Binding-site contacts:
Ligand atom C16 contacts residue LEU149 of chain 1.A at 3.6 Å (hydrophobic).
Ligand atom C12 contacts residue SER159 of chain 1.A at 3.4 Å.
Ligand atom C1 contacts residue ALA104 of chain 1.A at 3.5 Å (hydrophobic).
Ligand atom C23 contacts residue ASP160 of chain 1.A at 3.4 Å.
Ligand atom C26 contacts residue PHE161 of chain 1.A at 3.4 Å (hydrophobic).
Ligand atom N20 contacts residue LEU149 of chain 1.A at 3.5 Å.
Ligand atom C10 contacts residue LYS52 of chain 1.A at 3.5 Å.
Ligand atom O30 contacts residue PHE161 of chain 1.A at 2.8 Å (h-bond).
Ligand atom C22 contacts residue MET97 of chain 1.A at 3.8 Å (hydrophobic).
Ligand atom C26 contacts residue VAL81 of chain 1.A at 3.5 Å (hydrophobic).
Ligand atom C22 contacts residue SER159 of chain 1.A at 3.5 Å.
Ligand atom N5 contacts residue ILE29 of chain 1.A at 3.5 Å.
Ligand atom C11 contacts residue LYS52 of chain 1.A at 3.7 Å.
Ligand atom C22 contacts residue LYS52 of chain 1.A at 3.5 Å.
Ligand atom N18 contacts residue LEU100 of chain 1.A at 3.2 Å (h-bond).
Ligand atom O30 contacts residue GLU68 of chain 1.A at 2.8 Å (salt-bridge).
Ligand atom N18 contacts residue LEU149 of chain 1.A at 3.7 Å.
Ligand atom C22 contacts residue ASP160 of chain 1.A at 3.5 Å.
Ligand atom N21 contacts residue LEU100 of chain 1.A at 2.9 Å (h-bond).
Ligand atom C25 contacts residue ASP160 of chain 1.A at 3.8 Å.
Ligand atom C8 contacts residue VAL37 of chain 1.A at 3.7 Å (hydrophobic).
Ligand atom C17 contacts residue GLU98 of chain 1.A at 3.4 Å.
Ligand atom O30 contacts residue ASP160 of chain 1.A at 3.7 Å.
Ligand atom C17 contacts residue ALA50 of chain 1.A at 3.6 Å (hydrophobic).
Ligand atom C29 contacts residue GLU68 of chain 1.A at 3.5 Å.
Ligand atom C23 contacts residue LYS52 of chain 1.A at 3.6 Å.
Ligand atom C6 contacts residue VAL37 of chain 1.A at 3.8 Å (hydrophobic).
Ligand atom C25 contacts residue PHE161 of chain 1.A at 3.7 Å (hydrophobic).
Ligand atom C1 contacts residue GLY103 of chain 1.A at 3.7 Å.
Ligand atom N18 contacts residue PHE99 of chain 1.A at 3.8 Å.
Ligand atom C15 contacts residue LEU149 of chain 1.A at 3.5 Å (hydrophobic).
Ligand atom C27 contacts residue VAL81 of chain 1.A at 3.6 Å (hydrophobic).
Ligand atom N7 contacts residue VAL37 of chain 1.A at 3.7 Å.
Ligand atom C10 contacts residue ASP160 of chain 1.A at 3.8 Å.
Ligand atom C24 contacts residue GLU68 of chain 1.A at 3.6 Å.
Ligand atom C9 contacts residue VAL37 of chain 1.A at 3.8 Å (hydrophobic).
Ligand atom C19 contacts residue LEU149 of chain 1.A at 3.6 Å (hydrophobic).
Ligand atom C4 contacts residue ILE29 of chain 1.A at 3.5 Å (hydrophobic).
Ligand atom C11 contacts residue SER159 of chain 1.A at 3.5 Å.
Ligand atom C17 contacts residue LEU149 of chain 1.A at 3.7 Å (hydrophobic).

A protein and the small-molecule ligand that binds it are described below.
Small molecule (SMILES): COCCNc1nc2ccc(C#CC3(O)CCCCC3)cc2n1-c1ccnc(N)n1

Sequence of chain 1.A:
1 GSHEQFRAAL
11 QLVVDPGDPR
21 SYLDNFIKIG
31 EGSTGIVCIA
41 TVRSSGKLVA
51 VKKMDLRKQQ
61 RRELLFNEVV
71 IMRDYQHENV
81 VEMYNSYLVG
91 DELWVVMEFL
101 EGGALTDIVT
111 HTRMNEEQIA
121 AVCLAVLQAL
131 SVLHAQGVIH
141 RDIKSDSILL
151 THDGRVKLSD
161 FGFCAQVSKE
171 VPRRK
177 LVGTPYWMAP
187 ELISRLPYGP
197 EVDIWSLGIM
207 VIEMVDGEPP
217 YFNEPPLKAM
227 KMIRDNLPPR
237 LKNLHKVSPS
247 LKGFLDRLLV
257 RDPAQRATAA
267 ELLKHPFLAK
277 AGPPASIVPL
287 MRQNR